Binding-site contacts:
Ligand atom C07 contacts residue TRP647 of chain 1.A at 3.5 Å (hydrophobic).
Ligand atom C06 contacts residue TRP647 of chain 1.A at 3.5 Å (hydrophobic).
Ligand atom C25 contacts residue ASP364 of chain 1.A at 3.8 Å.
Ligand atom C09 contacts residue TRP647 of chain 1.A at 3.6 Å (hydrophobic).
Ligand atom O11 contacts residue ALA540 of chain 1.A at 3.8 Å.
Ligand atom O34 contacts residue ARG646 of chain 1.A at 3.3 Å (salt-bridge).
Ligand atom O33 contacts residue ARG646 of chain 1.A at 3.7 Å.
Ligand atom C06 contacts residue TYR517 of chain 1.A at 3.9 Å (hydrophobic).
Ligand atom C25 contacts residue TYR319 of chain 1.A at 3.4 Å (hydrophobic).
Ligand atom C09 contacts residue ALA540 of chain 1.A at 3.8 Å (hydrophobic).
Ligand atom O10 contacts residue TRP647 of chain 1.A at 3.9 Å.
Ligand atom O26 contacts residue ASP364 of chain 1.A at 3.7 Å.
Ligand atom O29 contacts residue THR317 of chain 1.A at 3.3 Å.
Ligand atom N15 contacts residue ASP465 of chain 1.A at 3.4 Å (salt-bridge).
Ligand atom N05 contacts residue TRP647 of chain 1.A at 3.9 Å.
Ligand atom C23 contacts residue TYR319 of chain 1.A at 3.3 Å (hydrophobic).
Ligand atom O30 contacts residue MET318 of chain 1.A at 3.8 Å.
Ligand atom O34 contacts residue LYS441 of chain 1.A at 3.9 Å.
Ligand atom C24 contacts residue TYR319 of chain 1.A at 2.9 Å (hydrophobic).
Ligand atom O33 contacts residue LYS441 of chain 1.A at 3.6 Å.
Ligand atom O30 contacts residue TYR319 of chain 1.A at 3.2 Å (h-bond).
Ligand atom O21 contacts residue LYS441 of chain 1.A at 3.9 Å.
Ligand atom O31 contacts residue CYS466 of chain 1.A at 3.6 Å.
Ligand atom O31 contacts residue THR317 of chain 1.A at 3.3 Å (h-bond).
Ligand atom C04 contacts residue TRP647 of chain 1.A at 3.8 Å (hydrophobic).
Ligand atom O10 contacts residue PRO538 of chain 1.A at 3.7 Å.
Ligand atom N27 contacts residue ASP364 of chain 1.A at 3.0 Å (salt-bridge).
Ligand atom O29 contacts residue LYS441 of chain 1.A at 3.8 Å.
Ligand atom C01 contacts residue GLN643 of chain 1.A at 3.8 Å.
Ligand atom N22 contacts residue TYR319 of chain 1.A at 3.6 Å.
Ligand atom C18 contacts residue GLU321 of chain 1.A at 3.6 Å.
Ligand atom C19 contacts residue GLU321 of chain 1.A at 3.5 Å.
Ligand atom O11 contacts residue THR631 of chain 1.A at 3.0 Å (h-bond).
Ligand atom O31 contacts residue ASP465 of chain 1.A at 3.6 Å.
Ligand atom O26 contacts residue TYR319 of chain 1.A at 3.7 Å.
Ligand atom N05 contacts residue TYR517 of chain 1.A at 3.8 Å.
Ligand atom C32 contacts residue ARG646 of chain 1.A at 3.7 Å.
Ligand atom C28 contacts residue TYR319 of chain 1.A at 3.7 Å (hydrophobic).
Ligand atom C08 contacts residue TRP647 of chain 1.A at 3.5 Å (hydrophobic).
Ligand atom O30 contacts residue GLU321 of chain 1.A at 2.8 Å (salt-bridge).

This small molecule binds to this protein.
Small molecule (SMILES): C[C@@H]([C@H](N)C(=O)N[C@H](C(=O)O)[C@H]1O[C@@H](n2ccc(=O)[nH]c2=O)[C@H](O)[C@@H]1O)[C@H](O)c1ccc(O)cn1

Sequence of chain 1.A:
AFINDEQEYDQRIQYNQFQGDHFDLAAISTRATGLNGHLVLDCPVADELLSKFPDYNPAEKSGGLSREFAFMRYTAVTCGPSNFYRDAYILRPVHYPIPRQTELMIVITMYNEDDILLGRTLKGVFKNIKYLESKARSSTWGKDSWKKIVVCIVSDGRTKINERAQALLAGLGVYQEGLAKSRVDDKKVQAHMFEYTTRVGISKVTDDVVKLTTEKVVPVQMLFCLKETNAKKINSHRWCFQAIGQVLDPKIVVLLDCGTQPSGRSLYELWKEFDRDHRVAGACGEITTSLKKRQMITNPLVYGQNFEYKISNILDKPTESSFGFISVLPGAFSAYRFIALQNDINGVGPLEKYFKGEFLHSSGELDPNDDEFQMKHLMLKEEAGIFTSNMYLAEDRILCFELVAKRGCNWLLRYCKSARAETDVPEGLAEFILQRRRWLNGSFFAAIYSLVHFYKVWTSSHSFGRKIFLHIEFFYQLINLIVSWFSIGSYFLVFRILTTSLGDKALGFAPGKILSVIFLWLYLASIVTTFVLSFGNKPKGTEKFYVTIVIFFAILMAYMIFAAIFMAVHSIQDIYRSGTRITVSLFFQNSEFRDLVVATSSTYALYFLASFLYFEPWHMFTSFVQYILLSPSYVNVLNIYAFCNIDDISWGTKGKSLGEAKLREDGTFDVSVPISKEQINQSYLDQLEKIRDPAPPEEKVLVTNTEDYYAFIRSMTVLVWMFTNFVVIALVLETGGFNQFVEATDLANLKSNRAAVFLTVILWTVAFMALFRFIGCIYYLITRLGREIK